Sequence of chain 1.C:
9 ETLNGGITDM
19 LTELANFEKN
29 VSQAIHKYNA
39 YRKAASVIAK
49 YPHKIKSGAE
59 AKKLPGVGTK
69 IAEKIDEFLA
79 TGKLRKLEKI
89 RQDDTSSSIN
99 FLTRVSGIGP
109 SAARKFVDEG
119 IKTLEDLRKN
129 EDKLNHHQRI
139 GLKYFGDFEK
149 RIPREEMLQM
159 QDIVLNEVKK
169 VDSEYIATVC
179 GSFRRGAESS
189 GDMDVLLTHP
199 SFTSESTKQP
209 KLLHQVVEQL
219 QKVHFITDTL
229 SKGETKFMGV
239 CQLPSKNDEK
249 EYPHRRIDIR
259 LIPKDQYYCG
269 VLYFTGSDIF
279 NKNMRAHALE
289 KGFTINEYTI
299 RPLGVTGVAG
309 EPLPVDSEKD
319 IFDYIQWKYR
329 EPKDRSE

The small molecule below binds the protein below.
Small molecule (SMILES): Cc1cn([C@H]2C[C@H](O[P](=O)(O)OC[C@H]3O[C@@H](n4cnc5c(=O)nc(N)[nH]c54)C[C@@H]3OP(=O)(O)O)[C@@H](CO[P](=O)(O)O[C@H]3C[C@H](n4ccc(N)nc4=O)O[C@@H]3CO[P](=O)(O)O[C@H]3C[C@H](n4cc(C)c(=O)[nH]c4=O)O[C@@H]3CO[P](=O)(O)O[C@H]3C[C@H](n4cnc5c(N)ncnc54)O[C@@H]3CO[P](=O)(O)O[C@H]3C[C@H](n4ccc(N)nc4=O)O[C@@H]3CO)O2)c(=O)[nH]c1=O

Binding-site contacts:
Ligand atom O4 contacts residue DC1 of chain 1.B at 3.4 Å (h-bond).
Ligand atom C2 contacts residue DA4 of chain 1.B at 3.1 Å.
Ligand atom OP1 contacts residue GLU232 of chain 1.C at 2.8 Å (salt-bridge).
Ligand atom C2 contacts residue DT5 of chain 1.B at 3.3 Å.
Ligand atom N6 contacts residue DT5 of chain 1.B at 2.7 Å (h-bond).
Ligand atom O2 contacts residue DG6 of chain 1.B at 2.7 Å (h-bond).
Ligand atom O6 contacts residue DC1 of chain 1.B at 3.3 Å (h-bond).
Ligand atom N3 contacts residue DA4 of chain 1.B at 2.3 Å (h-bond).
Ligand atom N4 contacts residue DG3 of chain 1.B at 2.6 Å (h-bond).
Ligand atom N3 contacts residue DG6 of chain 1.B at 2.7 Å (h-bond).
Ligand atom N3 contacts residue DG3 of chain 1.B at 2.6 Å (h-bond).
Ligand atom C4 contacts residue DG3 of chain 1.B at 3.4 Å.
Ligand atom N4 contacts residue DA2 of chain 1.B at 3.2 Å (h-bond).
Ligand atom O5' contacts residue GLY231 of chain 1.C at 3.4 Å.
Ligand atom O4 contacts residue DG3 of chain 1.B at 3.4 Å (h-bond).
Ligand atom C4 contacts residue DA4 of chain 1.B at 3.3 Å.
Ligand atom O3' contacts residue LYS230 of chain 1.C at 3.3 Å (salt-bridge).
Ligand atom N2 contacts residue DA2 of chain 1.B at 3.5 Å.
Ligand atom C6 contacts residue DT5 of chain 1.B at 3.3 Å.
Ligand atom N2 contacts residue DC1 of chain 1.B at 2.7 Å (h-bond).
Ligand atom O2 contacts residue DA4 of chain 1.B at 3.1 Å (h-bond).
Ligand atom OP1 contacts residue LYS230 of chain 1.C at 3.3 Å (salt-bridge).
Ligand atom O2 contacts residue DA2 of chain 1.B at 3.4 Å.
Ligand atom N3 contacts residue DA2 of chain 1.B at 2.8 Å (h-bond).
Ligand atom O4 contacts residue DA4 of chain 1.B at 2.5 Å (h-bond).
Ligand atom O2 contacts residue DG3 of chain 1.B at 2.7 Å (h-bond).
Ligand atom C5' contacts residue SER229 of chain 1.C at 3.5 Å.
Ligand atom OP1 contacts residue GLY231 of chain 1.C at 3.2 Å.
Ligand atom C2 contacts residue DG3 of chain 1.B at 3.5 Å.
Ligand atom C2 contacts residue DA2 of chain 1.B at 3.5 Å.
Ligand atom N1 contacts residue DC1 of chain 1.B at 2.8 Å (h-bond).
Ligand atom OP1 contacts residue THR233 of chain 1.C at 2.9 Å (h-bond).
Ligand atom N1 contacts residue DT5 of chain 1.B at 2.6 Å (h-bond).
Ligand atom OP1 contacts residue LYS234 of chain 1.C at 3.1 Å (salt-bridge).
Ligand atom N6 contacts residue DA4 of chain 1.B at 2.9 Å (h-bond).
Ligand atom C2 contacts residue DG6 of chain 1.B at 3.3 Å.
Ligand atom O4 contacts residue DA2 of chain 1.B at 3.0 Å (h-bond).
Ligand atom C4 contacts residue DG6 of chain 1.B at 3.3 Å.
Ligand atom C5' contacts residue GLY231 of chain 1.C at 3.3 Å.
Ligand atom N4 contacts residue DG6 of chain 1.B at 2.6 Å (h-bond).